The protein below binds the small molecule below.
Small molecule (SMILES): O=C1N2C=C(c3ccc(O)cc3)N=C(Cc3ccccc3)C2=N[C@@]1(Cc1ccc(O)cc1)OO

Sequence of chain 1.A:
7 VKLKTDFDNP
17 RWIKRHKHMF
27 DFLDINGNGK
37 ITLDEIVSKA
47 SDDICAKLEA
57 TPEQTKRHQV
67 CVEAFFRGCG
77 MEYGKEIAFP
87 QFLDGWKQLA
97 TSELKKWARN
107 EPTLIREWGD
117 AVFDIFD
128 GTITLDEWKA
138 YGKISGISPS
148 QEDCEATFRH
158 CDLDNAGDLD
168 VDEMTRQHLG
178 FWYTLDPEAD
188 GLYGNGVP

Binding-site contacts:
Ligand atom C24 contacts residue TRP179 of chain 1.A at 3.5 Å (hydrophobic).
Ligand atom O17 contacts residue GLY115 of chain 1.A at 3.4 Å.
Ligand atom C23 contacts residue TRP179 of chain 1.A at 3.6 Å (hydrophobic).
Ligand atom C14 contacts residue GLY115 of chain 1.A at 3.4 Å.
Ligand atom O25 contacts residue HIS22 of chain 1.A at 2.7 Å (h-bond).
Ligand atom C30 contacts residue ILE42 of chain 1.A at 3.6 Å (hydrophobic).
Ligand atom O18 contacts residue TYR190 of chain 1.A at 3.5 Å (h-bond).
Ligand atom C23 contacts residue TRP92 of chain 1.A at 3.3 Å (hydrophobic).
Ligand atom C9 contacts residue TRP114 of chain 1.A at 3.5 Å (hydrophobic).
Ligand atom C15 contacts residue GLY115 of chain 1.A at 3.3 Å.
Ligand atom O25 contacts residue PHE88 of chain 1.A at 3.2 Å.
Ligand atom C22 contacts residue HIS22 of chain 1.A at 3.5 Å.
Ligand atom O25 contacts residue MET25 of chain 1.A at 3.4 Å.
Ligand atom C22 contacts residue MET25 of chain 1.A at 3.3 Å (hydrophobic).
Ligand atom O33 contacts residue TYR190 of chain 1.A at 3.0 Å (h-bond).
Ligand atom O18 contacts residue TRP179 of chain 1.A at 3.2 Å (h-bond).
Ligand atom C28 contacts residue TYR138 of chain 1.A at 3.5 Å (hydrophobic).
Ligand atom O34 contacts residue ILE144 of chain 1.A at 3.3 Å.
Ligand atom C19 contacts residue MET25 of chain 1.A at 3.6 Å (hydrophobic).
Ligand atom O17 contacts residue MET171 of chain 1.A at 3.4 Å.
Ligand atom C28 contacts residue ILE50 of chain 1.A at 3.5 Å (hydrophobic).
Ligand atom O25 contacts residue TRP92 of chain 1.A at 3.3 Å (h-bond).
Ligand atom N1 contacts residue TYR138 of chain 1.A at 2.7 Å (h-bond).
Ligand atom O18 contacts residue HIS175 of chain 1.A at 3.1 Å.
Ligand atom C21 contacts residue MET25 of chain 1.A at 3.5 Å (hydrophobic).
Ligand atom N4 contacts residue TRP114 of chain 1.A at 3.6 Å.
Ligand atom C23 contacts residue HIS22 of chain 1.A at 3.4 Å.
Ligand atom C15 contacts residue HIS175 of chain 1.A at 3.4 Å.
Ligand atom O34 contacts residue TYR190 of chain 1.A at 2.4 Å (h-bond).
Ligand atom C10 contacts residue TYR138 of chain 1.A at 3.3 Å (hydrophobic).
Ligand atom N7 contacts residue MET25 of chain 1.A at 3.6 Å.
Ligand atom O33 contacts residue TYR138 of chain 1.A at 3.4 Å.
Ligand atom C3 contacts residue TYR190 of chain 1.A at 3.6 Å (hydrophobic).
Ligand atom C29 contacts residue ILE50 of chain 1.A at 3.5 Å (hydrophobic).
Ligand atom C23 contacts residue MET25 of chain 1.A at 3.6 Å (hydrophobic).
Ligand atom C22 contacts residue TRP92 of chain 1.A at 3.3 Å (hydrophobic).
Ligand atom C5 contacts residue TRP179 of chain 1.A at 3.6 Å (hydrophobic).
Ligand atom C14 contacts residue HIS175 of chain 1.A at 3.4 Å.
Ligand atom C2 contacts residue TYR138 of chain 1.A at 3.5 Å (hydrophobic).
Ligand atom O17 contacts residue PHE119 of chain 1.A at 3.6 Å.